Sequence of chain 1.A:
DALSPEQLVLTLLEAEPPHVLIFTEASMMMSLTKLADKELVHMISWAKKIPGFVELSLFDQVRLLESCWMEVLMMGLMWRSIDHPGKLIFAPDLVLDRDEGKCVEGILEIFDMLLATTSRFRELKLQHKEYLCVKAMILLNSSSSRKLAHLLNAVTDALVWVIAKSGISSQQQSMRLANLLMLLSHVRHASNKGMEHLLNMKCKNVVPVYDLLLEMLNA

A protein and the small-molecule ligand that binds it are described below.
Small molecule (SMILES): C[C@](O)(CN(C1CC1)S(=O)(=O)c1ccc(O)cc1)c1ccccc1

Binding-site contacts:
Ligand atom C16 contacts residue ILE114 of chain 1.A at 3.6 Å (hydrophobic).
Ligand atom C16 contacts residue HIS215 of chain 1.A at 3.9 Å.
Ligand atom C9 contacts residue LEU42 of chain 1.A at 3.6 Å (hydrophobic).
Ligand atom C1 contacts residue LEU39 of chain 1.A at 3.7 Å (hydrophobic).
Ligand atom C5 contacts residue ALA43 of chain 1.A at 3.4 Å (hydrophobic).
Ligand atom C17 contacts residue LEU216 of chain 1.A at 3.9 Å (hydrophobic).
Ligand atom C18 contacts residue GLY212 of chain 1.A at 4.0 Å.
Ligand atom C10 contacts residue ARG87 of chain 1.A at 3.6 Å.
Ligand atom C5 contacts residue LEU216 of chain 1.A at 3.9 Å (hydrophobic).
Ligand atom C15 contacts residue LEU216 of chain 1.A at 3.5 Å (hydrophobic).
Ligand atom C15 contacts residue ILE114 of chain 1.A at 3.4 Å (hydrophobic).
Ligand atom O1 contacts residue MET81 of chain 1.A at 3.7 Å.
Ligand atom C11 contacts residue ARG87 of chain 1.A at 3.7 Å.
Ligand atom C10 contacts residue LEU42 of chain 1.A at 3.9 Å (hydrophobic).
Ligand atom C16 contacts residue LEU216 of chain 1.A at 3.4 Å (hydrophobic).
Ligand atom C17 contacts residue ILE114 of chain 1.A at 3.9 Å (hydrophobic).
Ligand atom O2 contacts residue LEU80 of chain 1.A at 3.7 Å.
Ligand atom C17 contacts residue ILE117 of chain 1.A at 3.6 Å (hydrophobic).
Ligand atom O1 contacts residue LEU121 of chain 1.A at 3.9 Å.
Ligand atom C12 contacts residue LEU80 of chain 1.A at 3.4 Å (hydrophobic).
Ligand atom C11 contacts residue LEU84 of chain 1.A at 3.6 Å (hydrophobic).
Ligand atom C6 contacts residue LEU216 of chain 1.A at 3.5 Å (hydrophobic).
Ligand atom C14 contacts residue LEU216 of chain 1.A at 4.0 Å (hydrophobic).
Ligand atom C3 contacts residue PHE97 of chain 1.A at 4.0 Å (hydrophobic).
Ligand atom C16 contacts residue GLY212 of chain 1.A at 3.6 Å.
Ligand atom O4 contacts residue PHE97 of chain 1.A at 3.5 Å (h-bond).
Ligand atom O3 contacts residue MET81 of chain 1.A at 3.3 Å.
Ligand atom C4 contacts residue LEU216 of chain 1.A at 3.6 Å (hydrophobic).
Ligand atom O4 contacts residue ARG87 of chain 1.A at 2.8 Å (salt-bridge).
Ligand atom C10 contacts residue GLU46 of chain 1.A at 3.5 Å.
Ligand atom C17 contacts residue GLY212 of chain 1.A at 3.2 Å.
Ligand atom C11 contacts residue LEU80 of chain 1.A at 3.1 Å (hydrophobic).
Ligand atom C1 contacts residue PHE97 of chain 1.A at 3.8 Å (hydrophobic).
Ligand atom C1 contacts residue PHE118 of chain 1.A at 3.5 Å (hydrophobic).
Ligand atom O4 contacts residue GLU46 of chain 1.A at 2.6 Å (salt-bridge).
Ligand atom C14 contacts residue ILE114 of chain 1.A at 3.6 Å (hydrophobic).
Ligand atom O2 contacts residue MET77 of chain 1.A at 3.4 Å (h-bond).
Ligand atom C9 contacts residue GLU46 of chain 1.A at 3.9 Å.
Ligand atom O4 contacts residue LEU42 of chain 1.A at 3.4 Å.
Ligand atom C13 contacts residue ILE114 of chain 1.A at 4.0 Å (hydrophobic).